Binding-site contacts:
Ligand atom CD1 contacts residue ILE61 of chain 1.A at 3.6 Å (hydrophobic).
Ligand atom C contacts residue GLU245 of chain 1.A at 3.9 Å.
Ligand atom CD1 contacts residue GLU245 of chain 1.A at 3.8 Å.
Ligand atom CG1 contacts residue GLU245 of chain 1.A at 3.2 Å.
Ligand atom CD2 contacts residue LEU75 of chain 1.A at 3.9 Å (hydrophobic).
Ligand atom CD2 contacts residue MET246 of chain 1.A at 4.0 Å (hydrophobic).
Ligand atom CD2 contacts residue LYS65 of chain 1.A at 3.9 Å.
Ligand atom O contacts residue LYS65 of chain 1.A at 3.5 Å (salt-bridge).
Ligand atom C contacts residue LYS65 of chain 1.A at 3.4 Å.
Ligand atom C contacts residue GLU245 of chain 1.A at 4.2 Å.
Ligand atom CD1 contacts residue GLN78 of chain 1.A at 4.2 Å.
Ligand atom CG2 contacts residue LEU242 of chain 1.A at 3.8 Å (hydrophobic).
Ligand atom N contacts residue GLU245 of chain 1.A at 3.3 Å (salt-bridge).
Ligand atom CD1 contacts residue ASP241 of chain 1.A at 3.7 Å.
Ligand atom CD1 contacts residue LEU242 of chain 1.A at 3.9 Å (hydrophobic).
Ligand atom CD2 contacts residue GLN78 of chain 1.A at 3.8 Å.
Ligand atom CB contacts residue GLU245 of chain 1.A at 3.3 Å.
Ligand atom CA contacts residue LYS65 of chain 1.A at 4.2 Å.
Ligand atom CB contacts residue LEU75 of chain 1.A at 4.1 Å (hydrophobic).
Ligand atom CD1 contacts residue LEU242 of chain 1.A at 3.7 Å (hydrophobic).
Ligand atom CB contacts residue ILE61 of chain 1.A at 4.0 Å (hydrophobic).
Ligand atom CB contacts residue LEU242 of chain 1.A at 4.2 Å (hydrophobic).
Ligand atom CG contacts residue ILE61 of chain 1.A at 3.8 Å (hydrophobic).
Ligand atom CD2 contacts residue VAL79 of chain 1.A at 3.6 Å (hydrophobic).
Ligand atom CD1 contacts residue VAL79 of chain 1.A at 3.8 Å (hydrophobic).
Ligand atom CA contacts residue GLU245 of chain 1.A at 3.9 Å.
Ligand atom CD2 contacts residue GLU83 of chain 1.A at 3.9 Å.
Ligand atom CD2 contacts residue LEU82 of chain 1.A at 3.9 Å (hydrophobic).
Ligand atom O contacts residue ILE61 of chain 1.A at 4.0 Å.
Ligand atom CD2 contacts residue VAL79 of chain 1.A at 3.7 Å (hydrophobic).
Ligand atom CB contacts residue GLU245 of chain 1.A at 3.6 Å.
Ligand atom CD1 contacts residue LEU82 of chain 1.A at 4.0 Å (hydrophobic).
Ligand atom N contacts residue GLU245 of chain 1.A at 3.0 Å (salt-bridge).
Ligand atom C contacts residue ILE61 of chain 1.A at 4.1 Å (hydrophobic).
Ligand atom N contacts residue GLU245 of chain 1.A at 3.6 Å.
Ligand atom NE2 contacts residue VAL79 of chain 1.A at 3.9 Å.
Ligand atom CG contacts residue VAL79 of chain 1.A at 4.2 Å (hydrophobic).
Ligand atom CA contacts residue GLU245 of chain 1.A at 3.8 Å.
Ligand atom CD2 contacts residue ILE61 of chain 1.A at 3.6 Å (hydrophobic).
Ligand atom O contacts residue LYS65 of chain 1.A at 2.5 Å (salt-bridge).

Sequence of chain 1.A:
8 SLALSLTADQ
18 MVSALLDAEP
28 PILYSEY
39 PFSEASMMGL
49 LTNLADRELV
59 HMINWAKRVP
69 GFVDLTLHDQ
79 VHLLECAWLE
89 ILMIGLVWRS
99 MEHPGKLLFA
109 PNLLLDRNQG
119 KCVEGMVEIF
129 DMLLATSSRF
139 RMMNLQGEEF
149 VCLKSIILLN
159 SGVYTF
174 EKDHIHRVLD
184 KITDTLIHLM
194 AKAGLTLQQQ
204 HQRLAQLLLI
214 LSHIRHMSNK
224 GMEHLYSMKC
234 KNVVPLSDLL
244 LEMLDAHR

This protein binds this small molecule.
Small molecule (SMILES): CC[C@H](C)[C@H](NC(=O)[C@H](C)N)C(=O)N[C@@H](CC(C)C)C(=O)N[C@@H](Cc1cnc[nH]1)C(=O)N[C@@H](C)C(=O)N[C@@H](CC(C)C)C(=O)N[C@@H](CC(C)C)C(=O)N[C@@H](C)C(=O)N[C@@H](C)C=O